Sequence of chain 2.A:
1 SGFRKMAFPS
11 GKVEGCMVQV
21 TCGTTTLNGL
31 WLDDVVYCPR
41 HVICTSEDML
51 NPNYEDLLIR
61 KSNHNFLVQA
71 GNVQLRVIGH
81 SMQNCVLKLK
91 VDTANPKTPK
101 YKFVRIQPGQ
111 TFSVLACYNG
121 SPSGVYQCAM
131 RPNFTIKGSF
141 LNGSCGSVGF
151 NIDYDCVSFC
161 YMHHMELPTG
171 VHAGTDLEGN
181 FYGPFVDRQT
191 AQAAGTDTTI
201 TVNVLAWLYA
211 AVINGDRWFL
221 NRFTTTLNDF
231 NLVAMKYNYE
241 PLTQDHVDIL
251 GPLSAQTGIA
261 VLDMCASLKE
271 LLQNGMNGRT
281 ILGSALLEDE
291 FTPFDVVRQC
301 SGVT

Binding-site contacts:
Ligand atom N3 contacts residue THR25 of chain 2.A at 3.1 Å (h-bond).
Ligand atom C15 contacts residue HIS41 of chain 2.A at 3.4 Å.
Ligand atom O contacts residue GLU166 of chain 2.A at 2.9 Å (salt-bridge).
Ligand atom C16 contacts residue HIS41 of chain 2.A at 3.2 Å.
Ligand atom N2 contacts residue PHE140 of chain 2.A at 3.6 Å.
Ligand atom C12 contacts residue LEU141 of chain 2.A at 3.6 Å (hydrophobic).
Ligand atom N2 contacts residue GLU166 of chain 2.A at 3.7 Å.
Ligand atom C11 contacts residue LEU141 of chain 2.A at 3.6 Å (hydrophobic).
Ligand atom C19 contacts residue MET49 of chain 2.A at 3.5 Å (hydrophobic).
Ligand atom C8 contacts residue GLN189 of chain 2.A at 3.6 Å.
Ligand atom N3 contacts residue CYS44 of chain 2.A at 3.7 Å.
Ligand atom C19 contacts residue THR45 of chain 2.A at 3.6 Å.
Ligand atom C20 contacts residue THR45 of chain 2.A at 3.7 Å.
Ligand atom C18 contacts residue HIS41 of chain 2.A at 3.4 Å.
Ligand atom C11 contacts residue GLU166 of chain 2.A at 3.7 Å.
Ligand atom C14 contacts residue CYS145 of chain 2.A at 3.7 Å (hydrophobic).
Ligand atom C10 contacts residue MET165 of chain 2.A at 3.8 Å (hydrophobic).
Ligand atom C10 contacts residue CYS145 of chain 2.A at 3.8 Å (hydrophobic).
Ligand atom O contacts residue MET165 of chain 2.A at 3.2 Å.
Ligand atom C15 contacts residue MET165 of chain 2.A at 3.6 Å (hydrophobic).
Ligand atom C3 contacts residue CYS145 of chain 2.A at 3.6 Å (hydrophobic).
Ligand atom C22 contacts residue ASN142 of chain 2.A at 3.6 Å.
Ligand atom N2 contacts residue HIS163 of chain 2.A at 2.7 Å (h-bond).
Ligand atom C13 contacts residue ASN142 of chain 2.A at 3.9 Å.
Ligand atom C10 contacts residue GLU166 of chain 2.A at 3.7 Å.
Ligand atom C17 contacts residue HIS41 of chain 2.A at 3.5 Å.
Ligand atom C20 contacts residue SER46 of chain 2.A at 3.6 Å.
Ligand atom C12 contacts residue ASN142 of chain 2.A at 3.7 Å.
Ligand atom N3 contacts residue SER46 of chain 2.A at 3.8 Å.
Ligand atom C19 contacts residue CYS44 of chain 2.A at 3.4 Å (hydrophobic).
Ligand atom N contacts residue ASN142 of chain 2.A at 3.4 Å (h-bond).
Ligand atom N contacts residue CYS145 of chain 2.A at 3.5 Å (h-bond).
Ligand atom C11 contacts residue PHE140 of chain 2.A at 3.2 Å (hydrophobic).
Ligand atom C18 contacts residue CYS44 of chain 2.A at 3.7 Å (hydrophobic).
Ligand atom C7 contacts residue MET165 of chain 2.A at 3.8 Å (hydrophobic).
Ligand atom C10 contacts residue HIS163 of chain 2.A at 3.1 Å.
Ligand atom C20 contacts residue THR25 of chain 2.A at 3.5 Å.
Ligand atom C4 contacts residue MET165 of chain 2.A at 3.6 Å (hydrophobic).
Ligand atom C20 contacts residue CYS44 of chain 2.A at 3.4 Å (hydrophobic).
Ligand atom C3 contacts residue HIS164 of chain 2.A at 3.9 Å.

The protein below binds the small molecule below.
Small molecule (SMILES): CC(C)(C)NC(=O)[C@@H](Nc1ccc(CCC#N)cc1)c1cccnc1